Binding-site contacts:
Ligand atom C3 contacts residue ASN47 of chain 1.A at 3.7 Å.
Ligand atom N2 contacts residue ASN47 of chain 1.A at 2.9 Å (h-bond).
Ligand atom C5 contacts residue TRP547 of chain 1.A at 4.0 Å (hydrophobic).
Ligand atom C8 contacts residue SER18 of chain 1.A at 3.7 Å.
Ligand atom O5 contacts residue ASN47 of chain 1.A at 2.4 Å (h-bond).
Ligand atom N2 contacts residue SER18 of chain 1.A at 3.4 Å (h-bond).
Ligand atom C1 contacts residue ASN47 of chain 1.A at 1.4 Å.
Ligand atom O7 contacts residue SER18 of chain 1.A at 3.0 Å (h-bond).
Ligand atom N2 contacts residue THR49 of chain 1.A at 3.6 Å (h-bond).
Ligand atom C8 contacts residue THR49 of chain 1.A at 3.7 Å.
Ligand atom C4 contacts residue ASN47 of chain 1.A at 4.2 Å.
Ligand atom O4 contacts residue TRP547 of chain 1.A at 4.0 Å.
Ligand atom C7 contacts residue THR49 of chain 1.A at 4.0 Å.
Ligand atom C3 contacts residue TRP547 of chain 1.A at 4.3 Å (hydrophobic).
Ligand atom O7 contacts residue ASN47 of chain 1.A at 4.0 Å.
Ligand atom C5 contacts residue ASN47 of chain 1.A at 3.6 Å.
Ligand atom C4 contacts residue TRP547 of chain 1.A at 4.4 Å (hydrophobic).
Ligand atom C2 contacts residue ASN47 of chain 1.A at 2.4 Å.
Ligand atom C6 contacts residue ASP61 of chain 1.A at 3.8 Å.
Ligand atom C7 contacts residue SER18 of chain 1.A at 3.0 Å.
Ligand atom C7 contacts residue ASN47 of chain 1.A at 3.9 Å.

The protein below binds the small molecule below.
Small molecule (SMILES): CC(=O)N[C@@H]1[C@@H](O)[C@H](O)[C@@H](CO)O[C@H]1O

Sequence of chain 1.A:
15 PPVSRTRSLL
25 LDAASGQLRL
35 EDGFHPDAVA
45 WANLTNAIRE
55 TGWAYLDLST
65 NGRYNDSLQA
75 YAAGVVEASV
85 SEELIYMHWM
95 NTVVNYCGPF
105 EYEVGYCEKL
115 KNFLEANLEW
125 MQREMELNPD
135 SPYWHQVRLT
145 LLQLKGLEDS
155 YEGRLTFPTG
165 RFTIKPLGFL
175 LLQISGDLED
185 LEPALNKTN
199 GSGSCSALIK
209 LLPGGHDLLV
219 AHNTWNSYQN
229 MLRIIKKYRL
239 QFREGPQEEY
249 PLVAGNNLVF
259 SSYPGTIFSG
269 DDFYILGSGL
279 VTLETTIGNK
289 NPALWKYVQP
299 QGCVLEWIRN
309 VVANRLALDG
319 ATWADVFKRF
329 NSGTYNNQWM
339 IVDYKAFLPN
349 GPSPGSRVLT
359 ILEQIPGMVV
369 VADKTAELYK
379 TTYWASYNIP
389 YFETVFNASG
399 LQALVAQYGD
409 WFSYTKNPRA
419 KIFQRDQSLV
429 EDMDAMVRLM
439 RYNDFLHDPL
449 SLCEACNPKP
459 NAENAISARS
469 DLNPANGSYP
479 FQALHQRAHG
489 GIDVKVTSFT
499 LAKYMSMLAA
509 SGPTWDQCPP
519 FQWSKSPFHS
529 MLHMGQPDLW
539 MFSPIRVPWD